Sequence of chain 1.A:
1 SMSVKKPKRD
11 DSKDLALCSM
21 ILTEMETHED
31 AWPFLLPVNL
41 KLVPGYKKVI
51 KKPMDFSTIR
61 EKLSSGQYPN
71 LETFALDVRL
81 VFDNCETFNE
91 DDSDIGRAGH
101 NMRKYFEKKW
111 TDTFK

Binding-site contacts:
Ligand atom C06 contacts residue ILE95 of chain 1.A at 4.4 Å (hydrophobic).
Ligand atom C01 contacts residue PHE88 of chain 1.A at 4.4 Å (hydrophobic).
Ligand atom C04 contacts residue VAL43 of chain 1.A at 4.0 Å (hydrophobic).
Ligand atom C08 contacts residue ILE95 of chain 1.A at 3.7 Å (hydrophobic).
Ligand atom C08 contacts residue ASN89 of chain 1.A at 3.9 Å.
Ligand atom C10 contacts residue ILE95 of chain 1.A at 4.0 Å (hydrophobic).
Ligand atom C01 contacts residue TYR46 of chain 1.A at 3.6 Å (hydrophobic).
Ligand atom O11 contacts residue ILE95 of chain 1.A at 4.1 Å.
Ligand atom C03 contacts residue VAL43 of chain 1.A at 4.2 Å (hydrophobic).
Ligand atom C10 contacts residue TYR46 of chain 1.A at 4.4 Å (hydrophobic).
Ligand atom C02 contacts residue TYR46 of chain 1.A at 4.5 Å (hydrophobic).
Ligand atom C10 contacts residue PHE88 of chain 1.A at 4.2 Å (hydrophobic).
Ligand atom N09 contacts residue PHE88 of chain 1.A at 3.7 Å.
Ligand atom O11 contacts residue ASN89 of chain 1.A at 2.8 Å (h-bond).
Ligand atom O11 contacts residue PHE88 of chain 1.A at 3.9 Å.
Ligand atom C07 contacts residue ASN89 of chain 1.A at 3.9 Å.
Ligand atom N09 contacts residue ASN89 of chain 1.A at 2.9 Å (h-bond).
Ligand atom C01 contacts residue VAL38 of chain 1.A at 3.7 Å (hydrophobic).
Ligand atom N09 contacts residue ILE95 of chain 1.A at 3.7 Å.
Ligand atom O11 contacts residue TYR46 of chain 1.A at 4.0 Å.
Ligand atom C02 contacts residue VAL43 of chain 1.A at 4.1 Å (hydrophobic).
Ligand atom C02 contacts residue VAL38 of chain 1.A at 3.9 Å (hydrophobic).
Ligand atom C07 contacts residue ILE95 of chain 1.A at 3.6 Å (hydrophobic).
Ligand atom C10 contacts residue ASN89 of chain 1.A at 3.8 Å.
Ligand atom C08 contacts residue PHE88 of chain 1.A at 4.2 Å (hydrophobic).

This protein binds this small molecule.
Small molecule (SMILES): Oc1ccc2c(c1)NC(O)CC2